Sequence of chain 1.A:
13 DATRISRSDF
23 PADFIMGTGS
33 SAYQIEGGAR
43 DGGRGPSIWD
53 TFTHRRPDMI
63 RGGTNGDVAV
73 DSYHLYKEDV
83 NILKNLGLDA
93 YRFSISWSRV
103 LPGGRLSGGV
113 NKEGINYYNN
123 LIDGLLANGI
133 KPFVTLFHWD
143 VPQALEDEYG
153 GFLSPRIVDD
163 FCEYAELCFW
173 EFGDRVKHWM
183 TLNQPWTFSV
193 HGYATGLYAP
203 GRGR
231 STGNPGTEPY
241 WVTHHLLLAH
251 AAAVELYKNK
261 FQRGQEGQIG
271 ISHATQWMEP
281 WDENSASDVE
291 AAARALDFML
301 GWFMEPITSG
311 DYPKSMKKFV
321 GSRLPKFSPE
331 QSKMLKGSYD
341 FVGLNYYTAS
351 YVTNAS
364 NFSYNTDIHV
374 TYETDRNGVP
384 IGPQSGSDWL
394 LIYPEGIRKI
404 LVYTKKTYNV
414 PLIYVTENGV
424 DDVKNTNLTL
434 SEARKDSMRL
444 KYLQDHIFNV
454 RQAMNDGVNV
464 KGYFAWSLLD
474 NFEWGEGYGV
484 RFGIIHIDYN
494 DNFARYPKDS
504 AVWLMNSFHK

This small molecule binds to this protein.
Small molecule (SMILES): C=C[C@H]1[C@H](O[C@@H]2O[C@H](CO)[C@@H](O)[C@H](O)[C@H]2O)OC=C(C(=O)OC)[C@H]1CC=O

Binding-site contacts:
Ligand atom C8 contacts residue TYR200 of chain 1.A at 3.7 Å (hydrophobic).
Ligand atom C19 contacts residue TRP477 of chain 1.A at 4.0 Å (hydrophobic).
Ligand atom C18 contacts residue GLN186 of chain 1.A at 3.4 Å.
Ligand atom O26 contacts residue GLN36 of chain 1.A at 3.0 Å (h-bond).
Ligand atom O13 contacts residue TRP392 of chain 1.A at 3.7 Å.
Ligand atom C9 contacts residue TRP392 of chain 1.A at 4.0 Å (hydrophobic).
Ligand atom C17 contacts residue GLN186 of chain 1.A at 3.7 Å.
Ligand atom O5 contacts residue TYR347 of chain 1.A at 4.0 Å.
Ligand atom C23 contacts residue PHE485 of chain 1.A at 3.4 Å (hydrophobic).
Ligand atom C2 contacts residue THR189 of chain 1.A at 3.9 Å.
Ligand atom O26 contacts residue HIS140 of chain 1.A at 3.5 Å.
Ligand atom C20 contacts residue GLU476 of chain 1.A at 3.2 Å.
Ligand atom C21 contacts residue GLU476 of chain 1.A at 3.6 Å.
Ligand atom C19 contacts residue TRP469 of chain 1.A at 3.7 Å (hydrophobic).
Ligand atom C15 contacts residue THR275 of chain 1.A at 3.4 Å.
Ligand atom C4 contacts residue TRP392 of chain 1.A at 4.1 Å (hydrophobic).
Ligand atom O14 contacts residue THR348 of chain 1.A at 4.1 Å.
Ligand atom O1 contacts residue GLN186 of chain 1.A at 3.2 Å (h-bond).
Ligand atom O27 contacts residue GLU420 of chain 1.A at 2.9 Å (salt-bridge).
Ligand atom O14 contacts residue TRP392 of chain 1.A at 3.9 Å.
Ligand atom O25 contacts residue GLU476 of chain 1.A at 2.6 Å (salt-bridge).
Ligand atom C5 contacts residue TYR347 of chain 1.A at 3.9 Å (hydrophobic).
Ligand atom O25 contacts residue GLN36 of chain 1.A at 3.2 Å (h-bond).
Ligand atom C15 contacts residue GLN276 of chain 1.A at 3.7 Å.
Ligand atom O24 contacts residue GLU476 of chain 1.A at 2.4 Å (salt-bridge).
Ligand atom C21 contacts residue TRP469 of chain 1.A at 4.1 Å (hydrophobic).
Ligand atom O27 contacts residue TYR347 of chain 1.A at 4.1 Å.
Ligand atom C23 contacts residue GLU476 of chain 1.A at 2.9 Å.
Ligand atom O25 contacts residue TRP469 of chain 1.A at 2.9 Å (h-bond).
Ligand atom C20 contacts residue TRP477 of chain 1.A at 3.9 Å (hydrophobic).
Ligand atom O26 contacts residue TRP469 of chain 1.A at 3.7 Å.
Ligand atom O27 contacts residue GLN186 of chain 1.A at 2.7 Å (h-bond).
Ligand atom C1 contacts residue GLN186 of chain 1.A at 4.0 Å.
Ligand atom C20 contacts residue GLN36 of chain 1.A at 3.9 Å.
Ligand atom O5 contacts residue GLN186 of chain 1.A at 3.5 Å (h-bond).
Ligand atom C7 contacts residue TYR200 of chain 1.A at 3.5 Å (hydrophobic).
Ligand atom C20 contacts residue TRP469 of chain 1.A at 3.8 Å (hydrophobic).
Ligand atom O26 contacts residue TRP477 of chain 1.A at 3.0 Å (h-bond).
Ligand atom C12 contacts residue TRP392 of chain 1.A at 3.6 Å (hydrophobic).
Ligand atom C18 contacts residue GLU420 of chain 1.A at 4.0 Å.